A protein and the small-molecule ligand that binds it are described below.
Small molecule (SMILES): O=C(COP(=O)(O)O)[C@@H](O)[C@@H](O)[C@H](O)COP(=O)(O)O

Sequence of chain 1.A:
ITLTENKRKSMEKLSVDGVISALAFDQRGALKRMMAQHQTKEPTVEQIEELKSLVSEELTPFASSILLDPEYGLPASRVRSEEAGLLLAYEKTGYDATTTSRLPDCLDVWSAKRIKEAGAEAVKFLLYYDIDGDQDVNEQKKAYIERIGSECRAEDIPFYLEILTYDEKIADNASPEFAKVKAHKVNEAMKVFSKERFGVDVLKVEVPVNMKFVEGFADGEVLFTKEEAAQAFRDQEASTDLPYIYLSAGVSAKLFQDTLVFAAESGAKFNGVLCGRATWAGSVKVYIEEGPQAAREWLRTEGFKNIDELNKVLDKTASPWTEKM

Binding-site contacts:
Ligand atom C3 contacts residue ASP28 of chain 1.A at 3.3 Å.
Ligand atom O3 contacts residue 13P1 of chain 1.G at 0.2 Å (h-bond).
Ligand atom O12 contacts residue ALA251 of chain 1.A at 3.0 Å (h-bond).
Ligand atom C5 contacts residue ASP28 of chain 1.A at 3.4 Å.
Ligand atom O4 contacts residue GLU164 of chain 1.A at 3.0 Å (salt-bridge).
Ligand atom O61 contacts residue THR95 of chain 1.A at 3.5 Å (h-bond).
Ligand atom O5 contacts residue ASP28 of chain 1.A at 2.8 Å (salt-bridge).
Ligand atom O3 contacts residue LEU69 of chain 1.A at 3.5 Å.
Ligand atom O3 contacts residue LYS206 of chain 1.A at 2.6 Å (salt-bridge).
Ligand atom C2 contacts residue LYS206 of chain 1.A at 1.1 Å.
Ligand atom O5 contacts residue GLN29 of chain 1.A at 2.9 Å.
Ligand atom O12 contacts residue 13P1 of chain 1.G at 0.2 Å (h-bond).
Ligand atom O61 contacts residue ALA32 of chain 1.A at 3.2 Å (h-bond).
Ligand atom C1 contacts residue 13P1 of chain 1.G at 0.3 Å.
Ligand atom O4 contacts residue 13P1 of chain 1.G at 2.2 Å.
Ligand atom O11 contacts residue 13P1 of chain 1.G at 0.2 Å (h-bond).
Ligand atom P6 contacts residue THR95 of chain 1.A at 3.5 Å.
Ligand atom O12 contacts residue ARG279 of chain 1.A at 3.0 Å (salt-bridge).
Ligand atom C4 contacts residue GLU164 of chain 1.A at 3.4 Å.
Ligand atom O11 contacts residue GLY278 of chain 1.A at 3.0 Å (h-bond).
Ligand atom O3 contacts residue ASP28 of chain 1.A at 2.7 Å (salt-bridge).
Ligand atom C1 contacts residue LYS206 of chain 1.A at 2.4 Å.
Ligand atom O3 contacts residue GLU164 of chain 1.A at 3.3 Å (salt-bridge).
Ligand atom O13 contacts residue ARG279 of chain 1.A at 2.9 Å (salt-bridge).
Ligand atom C2 contacts residue 13P1 of chain 1.G at 0.1 Å.
Ligand atom C5 contacts residue 13P1 of chain 1.G at 2.5 Å.
Ligand atom C4 contacts residue LYS206 of chain 1.A at 3.3 Å.
Ligand atom O1 contacts residue LYS206 of chain 1.A at 3.5 Å (salt-bridge).
Ligand atom O5 contacts residue 13P1 of chain 1.G at 2.8 Å.
Ligand atom O3 contacts residue LYS126 of chain 1.A at 3.2 Å (salt-bridge).
Ligand atom O1 contacts residue 13P1 of chain 1.G at 0.1 Å (h-bond).
Ligand atom C3 contacts residue LYS206 of chain 1.A at 2.4 Å.
Ligand atom C4 contacts residue 13P1 of chain 1.G at 1.4 Å.
Ligand atom O61 contacts residue ARG30 of chain 1.A at 3.3 Å (salt-bridge).
Ligand atom O13 contacts residue 13P1 of chain 1.G at 0.3 Å (h-bond).
Ligand atom O11 contacts residue SER250 of chain 1.A at 2.8 Å (h-bond).
Ligand atom O62 contacts residue THR95 of chain 1.A at 2.7 Å (h-bond).
Ligand atom P1 contacts residue 13P1 of chain 1.G at 0.1 Å.
Ligand atom O13 contacts residue GLN29 of chain 1.A at 3.0 Å (h-bond).
Ligand atom C3 contacts residue 13P1 of chain 1.G at 0.2 Å.